A small-molecule ligand and the protein it binds are described below.
Small molecule (SMILES): CC(C)(C)CC(=O)N1C[C@H](O)C[C@H]1C(=O)NCc1ccc(-c2cncs2)cc1

Sequence of chain 1.C:
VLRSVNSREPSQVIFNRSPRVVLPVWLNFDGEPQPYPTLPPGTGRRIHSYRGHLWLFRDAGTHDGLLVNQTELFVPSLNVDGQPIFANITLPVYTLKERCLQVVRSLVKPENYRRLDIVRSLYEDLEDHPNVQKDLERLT

Binding-site contacts:
Ligand atom C contacts residue TYR47 of chain 1.C at 3.5 Å (hydrophobic).
Ligand atom CD2 contacts residue TRP37 of chain 1.C at 3.6 Å (hydrophobic).
Ligand atom CAG contacts residue ILE58 of chain 1.C at 4.0 Å (hydrophobic).
Ligand atom CAG contacts residue TYR47 of chain 1.C at 3.7 Å (hydrophobic).
Ligand atom CAX contacts residue ILE58 of chain 1.C at 3.7 Å (hydrophobic).
Ligand atom CAW contacts residue ILE58 of chain 1.C at 3.8 Å (hydrophobic).
Ligand atom CB contacts residue HIS59 of chain 1.C at 3.4 Å.
Ligand atom SAS contacts residue TYR47 of chain 1.C at 3.8 Å.
Ligand atom CG contacts residue SER60 of chain 1.C at 3.7 Å.
Ligand atom CAK contacts residue PRO48 of chain 1.C at 3.2 Å (hydrophobic).
Ligand atom N contacts residue TYR47 of chain 1.C at 3.6 Å.
Ligand atom OD1 contacts residue TYR61 of chain 1.C at 3.7 Å.
Ligand atom CAC contacts residue TYR47 of chain 1.C at 3.6 Å (hydrophobic).
Ligand atom OD1 contacts residue HIS64 of chain 1.C at 2.6 Å (h-bond).
Ligand atom CAT contacts residue TYR61 of chain 1.C at 3.7 Å (hydrophobic).
Ligand atom NAQ contacts residue ARG56 of chain 1.C at 3.4 Å.
Ligand atom NAQ contacts residue PRO48 of chain 1.C at 3.8 Å.
Ligand atom O contacts residue TYR47 of chain 1.C at 2.6 Å (h-bond).
Ligand atom CAX contacts residue PRO48 of chain 1.C at 4.0 Å (hydrophobic).
Ligand atom CAG contacts residue HIS59 of chain 1.C at 3.7 Å.
Ligand atom CD2 contacts residue TYR47 of chain 1.C at 3.4 Å (hydrophobic).
Ligand atom CAI contacts residue TYR47 of chain 1.C at 3.6 Å (hydrophobic).
Ligand atom CB contacts residue TRP66 of chain 1.C at 3.5 Å (hydrophobic).
Ligand atom C contacts residue HIS59 of chain 1.C at 3.6 Å.
Ligand atom CG contacts residue TRP37 of chain 1.C at 3.9 Å (hydrophobic).
Ligand atom CAW contacts residue TYR47 of chain 1.C at 3.6 Å (hydrophobic).
Ligand atom CG contacts residue TYR47 of chain 1.C at 3.9 Å (hydrophobic).
Ligand atom CAC contacts residue TRP37 of chain 1.C at 3.8 Å (hydrophobic).
Ligand atom CAI contacts residue ILE58 of chain 1.C at 3.5 Å (hydrophobic).
Ligand atom CAA contacts residue TRP37 of chain 1.C at 3.9 Å (hydrophobic).
Ligand atom NAR contacts residue HIS59 of chain 1.C at 3.0 Å (h-bond).
Ligand atom CB contacts residue TYR47 of chain 1.C at 3.6 Å (hydrophobic).
Ligand atom CA contacts residue TYR47 of chain 1.C at 3.8 Å (hydrophobic).
Ligand atom OAD contacts residue TYR61 of chain 1.C at 3.6 Å.
Ligand atom CG contacts residue HIS64 of chain 1.C at 3.6 Å.
Ligand atom OD1 contacts residue SER60 of chain 1.C at 2.6 Å (h-bond).
Ligand atom CAV contacts residue TYR47 of chain 1.C at 3.9 Å (hydrophobic).
Ligand atom CA contacts residue HIS59 of chain 1.C at 3.3 Å.
Ligand atom CD2 contacts residue HIS64 of chain 1.C at 3.8 Å.
Ligand atom CG contacts residue TRP66 of chain 1.C at 3.6 Å (hydrophobic).